Sequence of chain 1.A:
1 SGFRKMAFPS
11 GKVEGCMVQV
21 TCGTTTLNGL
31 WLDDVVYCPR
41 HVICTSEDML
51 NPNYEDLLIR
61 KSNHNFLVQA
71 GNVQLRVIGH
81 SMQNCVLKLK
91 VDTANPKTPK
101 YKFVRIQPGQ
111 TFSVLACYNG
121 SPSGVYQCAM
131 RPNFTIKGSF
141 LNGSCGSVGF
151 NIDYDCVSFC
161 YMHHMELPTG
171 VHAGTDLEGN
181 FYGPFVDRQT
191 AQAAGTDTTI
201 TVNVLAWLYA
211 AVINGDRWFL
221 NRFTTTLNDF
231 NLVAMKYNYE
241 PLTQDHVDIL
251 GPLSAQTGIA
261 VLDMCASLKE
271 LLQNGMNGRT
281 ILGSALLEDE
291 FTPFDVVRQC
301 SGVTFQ

Sequence of chain 2.A:
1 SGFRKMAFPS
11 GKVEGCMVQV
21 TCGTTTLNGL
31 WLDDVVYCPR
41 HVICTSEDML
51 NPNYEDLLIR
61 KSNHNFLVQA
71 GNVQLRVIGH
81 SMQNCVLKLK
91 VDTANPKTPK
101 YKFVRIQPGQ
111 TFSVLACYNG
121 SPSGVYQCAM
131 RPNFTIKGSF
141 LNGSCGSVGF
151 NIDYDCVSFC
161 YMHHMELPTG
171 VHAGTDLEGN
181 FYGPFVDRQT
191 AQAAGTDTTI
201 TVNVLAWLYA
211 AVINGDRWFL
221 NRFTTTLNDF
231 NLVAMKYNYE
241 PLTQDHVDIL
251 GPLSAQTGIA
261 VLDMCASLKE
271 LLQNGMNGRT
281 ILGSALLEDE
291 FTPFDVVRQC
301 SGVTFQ

Binding-site contacts:
Ligand atom N19 contacts residue CYS145 of chain 2.A at 3.6 Å.
Ligand atom C22 contacts residue HIS41 of chain 2.A at 3.5 Å.
Ligand atom C01 contacts residue HIS41 of chain 2.A at 3.4 Å.
Ligand atom C58 contacts residue CYS145 of chain 2.A at 3.2 Å (hydrophobic).
Ligand atom C17 contacts residue HIS164 of chain 2.A at 3.3 Å.
Ligand atom N28 contacts residue ASN142 of chain 2.A at 3.3 Å (h-bond).
Ligand atom C01 contacts residue MET49 of chain 2.A at 3.4 Å (hydrophobic).
Ligand atom C22 contacts residue CYS145 of chain 2.A at 2.3 Å (hydrophobic).
Ligand atom C10 contacts residue GLU166 of chain 2.A at 3.7 Å.
Ligand atom O24 contacts residue HIS41 of chain 2.A at 2.6 Å (h-bond).
Ligand atom C03 contacts residue ASP187 of chain 2.A at 3.7 Å.
Ligand atom O08 contacts residue GLU166 of chain 2.A at 3.0 Å (salt-bridge).
Ligand atom C26 contacts residue MET49 of chain 2.A at 3.6 Å (hydrophobic).
Ligand atom C60 contacts residue GLU166 of chain 2.A at 3.1 Å.
Ligand atom C61 contacts residue PHE140 of chain 2.A at 3.2 Å (hydrophobic).
Ligand atom C60 contacts residue HIS163 of chain 2.A at 3.5 Å.
Ligand atom O18 contacts residue HIS164 of chain 2.A at 2.8 Å (h-bond).
Ligand atom C56 contacts residue ASN142 of chain 2.A at 3.3 Å.
Ligand atom C03 contacts residue ARG188 of chain 2.A at 3.2 Å.
Ligand atom C61 contacts residue GLU166 of chain 2.A at 3.5 Å.
Ligand atom C61 contacts residue HIS163 of chain 2.A at 3.4 Å.
Ligand atom C04 contacts residue HIS164 of chain 2.A at 3.7 Å.
Ligand atom O18 contacts residue GLU166 of chain 2.A at 3.6 Å.
Ligand atom O64 contacts residue ASN142 of chain 2.A at 2.8 Å (h-bond).
Ligand atom C03 contacts residue GLN189 of chain 2.A at 3.3 Å.
Ligand atom N62 contacts residue PHE140 of chain 2.A at 3.0 Å (h-bond).
Ligand atom C36 contacts residue THR24 of chain 2.A at 3.5 Å.
Ligand atom C60 contacts residue MET165 of chain 2.A at 3.6 Å (hydrophobic).
Ligand atom C13 contacts residue GLU166 of chain 2.A at 3.3 Å.
Ligand atom N62 contacts residue LEU141 of chain 2.A at 3.5 Å.
Ligand atom C23 contacts residue CYS145 of chain 2.A at 3.7 Å (hydrophobic).
Ligand atom C57 contacts residue ASN142 of chain 2.A at 3.7 Å.
Ligand atom C57 contacts residue GLY143 of chain 2.A at 3.7 Å.
Ligand atom O18 contacts residue MET165 of chain 2.A at 3.0 Å.
Ligand atom C20 contacts residue CYS145 of chain 2.A at 2.9 Å (hydrophobic).
Ligand atom C21 contacts residue CYS145 of chain 2.A at 1.8 Å (hydrophobic).
Ligand atom C37 contacts residue THR24 of chain 2.A at 3.5 Å.
Ligand atom O38 contacts residue THR24 of chain 2.A at 3.6 Å.
Ligand atom C23 contacts residue HIS41 of chain 2.A at 3.3 Å.
Ligand atom C56 contacts residue GLY143 of chain 2.A at 3.4 Å.

This small molecule binds to this protein.
Small molecule (SMILES): CC(C)C[C@@H](NC(=O)OCc1ccccc1)C(=O)N[C@H](/C=C\C(=O)N1CCN(CC2CCN(c3cc4c(cc3F)C(=O)N([C@@H]3CCC(=O)NC3=O)C4=O)CC2)CC1)C[C@H]1CCNC1=O